Binding-site contacts:
Ligand atom O6 contacts residue PRO79 of chain 1.C at 4.1 Å.
Ligand atom C2 contacts residue ASN219 of chain 1.C at 2.4 Å.
Ligand atom O7 contacts residue ARG82 of chain 1.C at 4.1 Å.
Ligand atom C1 contacts residue ASN219 of chain 1.C at 1.4 Å.
Ligand atom C2 contacts residue ARG82 of chain 1.C at 4.1 Å.
Ligand atom O5 contacts residue ASN219 of chain 1.C at 2.4 Å (h-bond).
Ligand atom C8 contacts residue PRO83 of chain 1.C at 3.2 Å (hydrophobic).
Ligand atom O5 contacts residue PHE80 of chain 1.C at 3.6 Å.
Ligand atom C7 contacts residue PRO83 of chain 1.C at 4.0 Å (hydrophobic).
Ligand atom C4 contacts residue ASN219 of chain 1.C at 4.2 Å.
Ligand atom O5 contacts residue ARG82 of chain 1.C at 4.3 Å.
Ligand atom C7 contacts residue ASN219 of chain 1.C at 3.2 Å.
Ligand atom N2 contacts residue ASN219 of chain 1.C at 2.9 Å (h-bond).
Ligand atom C5 contacts residue PHE80 of chain 1.C at 4.3 Å (hydrophobic).
Ligand atom C8 contacts residue GLN217 of chain 1.C at 3.2 Å.
Ligand atom C6 contacts residue PHE80 of chain 1.C at 3.8 Å (hydrophobic).
Ligand atom O7 contacts residue ASN219 of chain 1.C at 4.0 Å.
Ligand atom C5 contacts residue ASN219 of chain 1.C at 3.7 Å.
Ligand atom C7 contacts residue ARG82 of chain 1.C at 4.0 Å.
Ligand atom C3 contacts residue ASN219 of chain 1.C at 3.8 Å.
Ligand atom O7 contacts residue PRO83 of chain 1.C at 4.0 Å.
Ligand atom C1 contacts residue ARG82 of chain 1.C at 4.0 Å.
Ligand atom C8 contacts residue ASN219 of chain 1.C at 3.2 Å.
Ligand atom C8 contacts residue ARG82 of chain 1.C at 4.1 Å.
Ligand atom O6 contacts residue PHE80 of chain 1.C at 3.7 Å.

This small molecule binds to this protein.
Small molecule (SMILES): CC(=O)N[C@H]1[C@H](O[C@H]2[C@H](O[C@@H]3O[C@@H](C)[C@@H](O)[C@@H](O)[C@@H]3O)[C@@H](NC(C)=O)CO[C@@H]2CO)O[C@H](CO)[C@@H](O)[C@@H]1O

Sequence of chain 1.C:
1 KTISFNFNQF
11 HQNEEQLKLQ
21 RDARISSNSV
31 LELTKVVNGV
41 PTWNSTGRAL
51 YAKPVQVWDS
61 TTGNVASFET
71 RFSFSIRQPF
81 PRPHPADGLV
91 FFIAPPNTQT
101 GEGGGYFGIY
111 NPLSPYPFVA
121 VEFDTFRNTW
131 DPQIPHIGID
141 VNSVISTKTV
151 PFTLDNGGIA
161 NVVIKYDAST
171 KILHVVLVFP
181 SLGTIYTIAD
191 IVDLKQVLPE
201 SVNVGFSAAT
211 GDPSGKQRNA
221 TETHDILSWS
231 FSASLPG